The small molecule below binds the protein below.
Small molecule (SMILES): CC(=O)N[C@@H]1[C@@H](O)[C@H](O)[C@@H](CO)O[C@H]1O

Binding-site contacts:
Ligand atom C8 contacts residue PHE348 of chain 1.D at 4.2 Å (hydrophobic).
Ligand atom C4 contacts residue ASN368 of chain 1.D at 4.2 Å.
Ligand atom N2 contacts residue ASN368 of chain 1.D at 2.9 Å (h-bond).
Ligand atom C7 contacts residue ASN368 of chain 1.D at 3.2 Å.
Ligand atom C2 contacts residue ASN368 of chain 1.D at 2.5 Å.
Ligand atom C1 contacts residue ASN368 of chain 1.D at 1.4 Å.
Ligand atom C3 contacts residue ASN368 of chain 1.D at 3.8 Å.
Ligand atom O5 contacts residue ILE373 of chain 1.D at 4.0 Å.
Ligand atom O5 contacts residue ASN368 of chain 1.D at 2.4 Å (h-bond).
Ligand atom C5 contacts residue ILE373 of chain 1.D at 3.9 Å (hydrophobic).
Ligand atom C8 contacts residue GLY369 of chain 1.D at 4.1 Å.
Ligand atom C2 contacts residue GLY369 of chain 1.D at 4.3 Å.
Ligand atom C6 contacts residue ILE373 of chain 1.D at 3.9 Å (hydrophobic).
Ligand atom C8 contacts residue ASN368 of chain 1.D at 3.5 Å.
Ligand atom C7 contacts residue GLY369 of chain 1.D at 4.1 Å.
Ligand atom C1 contacts residue GLY369 of chain 1.D at 3.9 Å.
Ligand atom N2 contacts residue THR370 of chain 1.D at 4.3 Å.
Ligand atom C5 contacts residue ASN368 of chain 1.D at 3.7 Å.
Ligand atom O7 contacts residue ASN368 of chain 1.D at 3.2 Å (h-bond).
Ligand atom N2 contacts residue GLY369 of chain 1.D at 3.6 Å (h-bond).
Ligand atom C8 contacts residue THR370 of chain 1.D at 3.7 Å.

Sequence of chain 1.D:
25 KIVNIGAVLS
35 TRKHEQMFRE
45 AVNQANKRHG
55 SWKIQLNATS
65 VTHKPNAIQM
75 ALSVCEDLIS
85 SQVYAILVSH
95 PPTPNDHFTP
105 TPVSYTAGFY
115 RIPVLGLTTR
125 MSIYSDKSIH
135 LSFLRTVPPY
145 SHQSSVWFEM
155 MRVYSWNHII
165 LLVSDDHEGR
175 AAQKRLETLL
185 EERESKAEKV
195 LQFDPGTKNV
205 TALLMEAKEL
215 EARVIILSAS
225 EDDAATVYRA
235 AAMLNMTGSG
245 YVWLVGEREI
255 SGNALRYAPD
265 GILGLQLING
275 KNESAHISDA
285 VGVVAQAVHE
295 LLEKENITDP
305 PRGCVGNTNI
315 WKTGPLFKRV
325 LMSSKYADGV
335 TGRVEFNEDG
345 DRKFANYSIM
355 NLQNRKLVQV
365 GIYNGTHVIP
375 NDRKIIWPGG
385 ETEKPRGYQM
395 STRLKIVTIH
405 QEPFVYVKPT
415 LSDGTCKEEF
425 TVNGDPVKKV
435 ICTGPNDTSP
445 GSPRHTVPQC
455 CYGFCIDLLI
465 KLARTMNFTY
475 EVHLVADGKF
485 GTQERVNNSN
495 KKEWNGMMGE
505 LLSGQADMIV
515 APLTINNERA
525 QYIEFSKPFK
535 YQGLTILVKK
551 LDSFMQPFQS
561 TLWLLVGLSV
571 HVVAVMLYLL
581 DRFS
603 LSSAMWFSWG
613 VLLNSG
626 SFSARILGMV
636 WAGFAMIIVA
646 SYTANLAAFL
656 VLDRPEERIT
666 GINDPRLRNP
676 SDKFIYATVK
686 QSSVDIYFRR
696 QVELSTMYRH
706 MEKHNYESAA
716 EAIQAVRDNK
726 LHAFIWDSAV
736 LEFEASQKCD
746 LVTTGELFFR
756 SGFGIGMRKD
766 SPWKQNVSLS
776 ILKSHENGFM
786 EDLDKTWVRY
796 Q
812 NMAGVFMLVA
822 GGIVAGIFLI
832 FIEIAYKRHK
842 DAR